Binding-site contacts:
Ligand atom CAB contacts residue PHE131 of chain 15.A at 3.8 Å (hydrophobic).
Ligand atom CAA contacts residue PRO177 of chain 15.A at 3.5 Å (hydrophobic).
Ligand atom CAA contacts residue VAL179 of chain 15.A at 3.1 Å (hydrophobic).
Ligand atom NAC contacts residue ALA275 of chain 15.A at 3.5 Å.
Ligand atom OAW contacts residue ILE111 of chain 15.A at 3.2 Å.
Ligand atom CAS contacts residue TYR201 of chain 15.A at 3.7 Å (hydrophobic).
Ligand atom OAD contacts residue ASP112 of chain 15.A at 3.4 Å.
Ligand atom OAV contacts residue VAL190 of chain 15.A at 3.9 Å.
Ligand atom CAF contacts residue GLN202 of chain 15.A at 3.5 Å.
Ligand atom CAN contacts residue PHE135 of chain 15.A at 3.4 Å (hydrophobic).
Ligand atom CAQ contacts residue ILE113 of chain 15.A at 3.9 Å (hydrophobic).
Ligand atom CAS contacts residue ASN228 of chain 15.A at 3.8 Å.
Ligand atom CAK contacts residue PHE155 of chain 15.A at 2.9 Å (hydrophobic).
Ligand atom CBB contacts residue ASN228 of chain 15.A at 3.7 Å.
Ligand atom NAT contacts residue PHE155 of chain 15.A at 3.6 Å.
Ligand atom CAH contacts residue VAL192 of chain 15.A at 3.5 Å (hydrophobic).
Ligand atom CAZ contacts residue VAL192 of chain 15.A at 3.6 Å (hydrophobic).
Ligand atom OAD contacts residue ILE113 of chain 15.A at 3.1 Å (h-bond).
Ligand atom OAW contacts residue MET195 of chain 15.A at 3.5 Å.
Ligand atom CAJ contacts residue VAL192 of chain 15.A at 3.7 Å (hydrophobic).
Ligand atom CAG contacts residue ASN228 of chain 15.A at 3.3 Å.
Ligand atom CAR contacts residue ASN228 of chain 15.A at 3.7 Å.
Ligand atom CAA contacts residue TYR153 of chain 15.A at 3.9 Å (hydrophobic).
Ligand atom CAE contacts residue PHE137 of chain 15.A at 3.9 Å (hydrophobic).
Ligand atom CAF contacts residue ASN228 of chain 15.A at 3.8 Å.
Ligand atom CAM contacts residue PHE155 of chain 15.A at 3.8 Å (hydrophobic).
Ligand atom CAJ contacts residue PHE135 of chain 15.A at 3.1 Å (hydrophobic).
Ligand atom CAM contacts residue PRO177 of chain 15.A at 3.6 Å (hydrophobic).
Ligand atom CAI contacts residue PHE155 of chain 15.A at 3.1 Å (hydrophobic).
Ligand atom NBE contacts residue TRP203 of chain 15.A at 3.8 Å.
Ligand atom CAF contacts residue TRP203 of chain 15.A at 3.7 Å (hydrophobic).
Ligand atom CAH contacts residue PHE135 of chain 15.A at 3.4 Å (hydrophobic).
Ligand atom CAA contacts residue SER178 of chain 15.A at 3.5 Å.
Ligand atom CAG contacts residue GLN202 of chain 15.A at 3.5 Å.
Ligand atom CAL contacts residue THR114 of chain 15.A at 3.8 Å.
Ligand atom NAC contacts residue THR114 of chain 15.A at 3.1 Å (h-bond).
Ligand atom CBA contacts residue ILE111 of chain 15.A at 3.7 Å (hydrophobic).
Ligand atom CAR contacts residue TYR201 of chain 15.A at 3.2 Å (hydrophobic).
Ligand atom CAB contacts residue PHE135 of chain 15.A at 3.8 Å (hydrophobic).
Ligand atom CAY contacts residue THR114 of chain 15.A at 3.8 Å.

The protein below binds the small molecule below.
Small molecule (SMILES): CCO/N=C/c1ccc(OCC[C@@H](C)CCN2CCN(c3ccnc(N)c3)C2=O)cc1

Sequence of chain 15.C:
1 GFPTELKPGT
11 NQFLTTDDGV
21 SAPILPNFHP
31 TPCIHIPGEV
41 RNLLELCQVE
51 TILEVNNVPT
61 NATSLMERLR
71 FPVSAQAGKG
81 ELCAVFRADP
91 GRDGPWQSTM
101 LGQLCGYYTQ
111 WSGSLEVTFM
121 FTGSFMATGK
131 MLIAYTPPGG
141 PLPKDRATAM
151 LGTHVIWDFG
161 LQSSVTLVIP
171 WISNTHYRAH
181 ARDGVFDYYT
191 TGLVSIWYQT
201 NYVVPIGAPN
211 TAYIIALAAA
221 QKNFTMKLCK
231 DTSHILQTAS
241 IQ

Sequence of chain 15.A:
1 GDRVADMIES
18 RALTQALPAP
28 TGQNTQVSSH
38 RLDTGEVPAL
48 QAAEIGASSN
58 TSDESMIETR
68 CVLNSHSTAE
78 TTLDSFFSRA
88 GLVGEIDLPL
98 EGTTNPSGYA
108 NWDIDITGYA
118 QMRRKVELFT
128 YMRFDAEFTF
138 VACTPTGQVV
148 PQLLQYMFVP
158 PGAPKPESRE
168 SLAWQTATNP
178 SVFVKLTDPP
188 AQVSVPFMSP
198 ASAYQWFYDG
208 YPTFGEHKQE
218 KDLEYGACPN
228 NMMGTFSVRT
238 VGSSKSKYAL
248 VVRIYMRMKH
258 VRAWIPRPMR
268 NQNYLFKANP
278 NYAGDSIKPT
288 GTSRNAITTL

Sequence of chain 11.C:
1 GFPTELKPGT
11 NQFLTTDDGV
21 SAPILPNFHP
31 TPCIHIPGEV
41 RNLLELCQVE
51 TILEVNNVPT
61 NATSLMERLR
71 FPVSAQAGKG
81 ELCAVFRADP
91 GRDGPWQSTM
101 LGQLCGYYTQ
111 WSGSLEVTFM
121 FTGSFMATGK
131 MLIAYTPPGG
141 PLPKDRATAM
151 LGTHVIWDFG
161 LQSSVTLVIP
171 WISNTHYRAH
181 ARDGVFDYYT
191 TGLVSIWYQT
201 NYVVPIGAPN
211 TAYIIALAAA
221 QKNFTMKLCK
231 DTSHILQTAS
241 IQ